Binding-site contacts:
Ligand atom C contacts residue THR21 of chain 1.BA at 3.6 Å.
Ligand atom C23 contacts residue THR1 of chain 1.BA at 2.5 Å.
Ligand atom CE contacts residue SER48 of chain 1.BA at 3.8 Å.
Ligand atom N contacts residue GLY47 of chain 1.BA at 2.8 Å (h-bond).
Ligand atom N contacts residue THR21 of chain 1.BA at 3.0 Å (h-bond).
Ligand atom C contacts residue GLY47 of chain 1.BA at 3.5 Å.
Ligand atom C22 contacts residue SER168 of chain 1.BA at 3.6 Å.
Ligand atom O contacts residue ALA49 of chain 1.BA at 3.2 Å (h-bond).
Ligand atom N contacts residue THR1 of chain 1.BA at 3.7 Å.
Ligand atom C27 contacts residue ARG45 of chain 1.BA at 3.6 Å.
Ligand atom O contacts residue THR21 of chain 1.BA at 3.0 Å (h-bond).
Ligand atom CA contacts residue GLY47 of chain 1.BA at 3.3 Å.
Ligand atom O contacts residue THR22 of chain 1.BA at 2.9 Å (h-bond).
Ligand atom C22 contacts residue THR1 of chain 1.BA at 1.5 Å.
Ligand atom CA contacts residue GLY47 of chain 1.BA at 3.8 Å.
Ligand atom O contacts residue THR1 of chain 1.BA at 2.2 Å (h-bond).
Ligand atom C23 contacts residue LYS33 of chain 1.BA at 3.8 Å.
Ligand atom O contacts residue SER46 of chain 1.BA at 3.8 Å.
Ligand atom O7 contacts residue THR21 of chain 1.BA at 3.6 Å.
Ligand atom CB contacts residue HIS116 of chain 1.V at 3.9 Å.
Ligand atom C25 contacts residue GLY47 of chain 1.BA at 3.5 Å.
Ligand atom C26 contacts residue THR1 of chain 1.BA at 3.7 Å.
Ligand atom O contacts residue THR20 of chain 1.BA at 3.4 Å.
Ligand atom C contacts residue LYS33 of chain 1.BA at 3.8 Å.
Ligand atom C25 contacts residue THR1 of chain 1.BA at 2.7 Å.
Ligand atom CG contacts residue THR22 of chain 1.BA at 3.9 Å.
Ligand atom O contacts residue GLY47 of chain 1.BA at 3.1 Å (h-bond).
Ligand atom CD contacts residue THR22 of chain 1.BA at 3.9 Å.
Ligand atom CA contacts residue THR21 of chain 1.BA at 3.3 Å.
Ligand atom C23 contacts residue ARG19 of chain 1.BA at 3.3 Å.
Ligand atom N contacts residue THR22 of chain 1.BA at 3.8 Å.
Ligand atom CB contacts residue GLY47 of chain 1.BA at 3.8 Å.
Ligand atom C23 contacts residue SER168 of chain 1.BA at 3.0 Å.
Ligand atom C24 contacts residue THR1 of chain 1.BA at 2.4 Å.
Ligand atom C27 contacts residue ALA49 of chain 1.BA at 3.8 Å (hydrophobic).
Ligand atom C contacts residue THR1 of chain 1.BA at 1.4 Å.
Ligand atom CA contacts residue THR1 of chain 1.BA at 2.4 Å.
Ligand atom C28 contacts residue THR20 of chain 1.BA at 3.6 Å.
Ligand atom CB contacts residue ALA49 of chain 1.BA at 3.9 Å (hydrophobic).
Ligand atom O7 contacts residue THR1 of chain 1.BA at 3.5 Å (h-bond).

Sequence of chain 1.V:
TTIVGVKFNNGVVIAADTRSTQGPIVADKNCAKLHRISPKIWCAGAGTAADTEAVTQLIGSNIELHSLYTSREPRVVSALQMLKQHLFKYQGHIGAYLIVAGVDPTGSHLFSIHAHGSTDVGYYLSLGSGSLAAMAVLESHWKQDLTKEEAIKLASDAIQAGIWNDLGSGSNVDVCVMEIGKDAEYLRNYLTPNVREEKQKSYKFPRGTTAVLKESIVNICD

A small-molecule ligand and the protein it binds are described below.
Small molecule (SMILES): CCCC[C@H](NC(=O)[C@@H]1CCCN1C(=O)[C@H](C)NC(=O)CN=[N+]=N)C(=O)N[C@@H](CC(C)C)[C@@H](O)[C@H](C)CO

Sequence of chain 1.BA:
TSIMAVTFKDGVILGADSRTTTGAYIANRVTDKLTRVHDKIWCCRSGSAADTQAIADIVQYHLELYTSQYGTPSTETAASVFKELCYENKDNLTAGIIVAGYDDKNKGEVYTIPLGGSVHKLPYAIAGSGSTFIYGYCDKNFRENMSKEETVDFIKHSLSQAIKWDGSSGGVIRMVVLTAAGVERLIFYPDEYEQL